This small molecule binds to this protein.
Small molecule (SMILES): CC(=O)N[C@H]1[C@H](O[C@H]2[C@H](O)[C@@H](NC(C)=O)CO[C@@H]2CO)O[C@H](CO)[C@@H](O)[C@@H]1O

Binding-site contacts:
Ligand atom C1 contacts residue ASN416 of chain 2.D at 1.4 Å.
Ligand atom O7 contacts residue LYS222 of chain 2.D at 4.2 Å.
Ligand atom C6 contacts residue LEU235 of chain 2.D at 4.2 Å (hydrophobic).
Ligand atom C6 contacts residue PRO261 of chain 2.D at 3.8 Å (hydrophobic).
Ligand atom C8 contacts residue LYS222 of chain 2.D at 4.0 Å.
Ligand atom O7 contacts residue ASN232 of chain 2.D at 2.9 Å (h-bond).
Ligand atom C3 contacts residue ASN416 of chain 2.D at 3.8 Å.
Ligand atom N2 contacts residue ASN416 of chain 2.D at 3.0 Å (h-bond).
Ligand atom C2 contacts residue ASN416 of chain 2.D at 2.4 Å.
Ligand atom O6 contacts residue PRO261 of chain 2.D at 4.1 Å.
Ligand atom C8 contacts residue ASN416 of chain 2.D at 3.4 Å.
Ligand atom C8 contacts residue ASN232 of chain 2.D at 3.9 Å.
Ligand atom C5 contacts residue ASN416 of chain 2.D at 3.5 Å.
Ligand atom C7 contacts residue ASN232 of chain 2.D at 3.5 Å.
Ligand atom C6 contacts residue ASN416 of chain 2.D at 3.6 Å.
Ligand atom O7 contacts residue NAG1 of chain 2.M at 3.5 Å (h-bond).
Ligand atom O7 contacts residue ASN416 of chain 2.D at 4.4 Å.
Ligand atom O6 contacts residue LEU235 of chain 2.D at 3.8 Å.
Ligand atom O5 contacts residue PRO261 of chain 2.D at 4.0 Å.
Ligand atom O5 contacts residue ASN416 of chain 2.D at 2.5 Å (h-bond).
Ligand atom N2 contacts residue ASN232 of chain 2.D at 4.4 Å.
Ligand atom C5 contacts residue PRO261 of chain 2.D at 4.3 Å (hydrophobic).
Ligand atom C7 contacts residue ASN416 of chain 2.D at 3.5 Å.
Ligand atom C4 contacts residue ASN416 of chain 2.D at 4.2 Å.

Sequence of chain 2.D:
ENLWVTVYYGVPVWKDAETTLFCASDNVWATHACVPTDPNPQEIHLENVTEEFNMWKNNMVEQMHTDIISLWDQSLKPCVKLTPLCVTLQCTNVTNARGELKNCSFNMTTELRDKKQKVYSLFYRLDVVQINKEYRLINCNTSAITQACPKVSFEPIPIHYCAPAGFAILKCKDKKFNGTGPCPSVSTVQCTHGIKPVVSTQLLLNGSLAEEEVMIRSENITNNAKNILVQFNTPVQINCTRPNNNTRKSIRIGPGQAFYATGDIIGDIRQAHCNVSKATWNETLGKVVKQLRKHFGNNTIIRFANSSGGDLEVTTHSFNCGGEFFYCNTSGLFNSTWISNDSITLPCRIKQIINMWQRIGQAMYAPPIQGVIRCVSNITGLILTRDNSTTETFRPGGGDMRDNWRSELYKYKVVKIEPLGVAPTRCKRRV